This protein binds this small molecule.
Small molecule (SMILES): N[C@@H](CCCC[NH3+])C(=O)O

Binding-site contacts:
Ligand atom CA contacts residue HIS231 of chain 1.A at 3.8 Å.
Ligand atom N contacts residue HIS231 of chain 1.A at 4.0 Å.
Ligand atom CE contacts residue ASN111 of chain 1.A at 4.0 Å.
Ligand atom CG contacts residue LEU202 of chain 1.A at 4.2 Å (hydrophobic).
Ligand atom CG contacts residue ASN111 of chain 1.A at 4.1 Å.
Ligand atom OXT contacts residue ASP226 of chain 1.A at 4.5 Å.
Ligand atom CB contacts residue LEU202 of chain 1.A at 3.6 Å (hydrophobic).
Ligand atom CG contacts residue PHE130 of chain 1.A at 4.5 Å (hydrophobic).
Ligand atom O contacts residue VAL1 of chain 1.L at 3.8 Å.
Ligand atom NZ contacts residue PHE130 of chain 1.A at 3.9 Å.
Ligand atom CB contacts residue ASN112 of chain 1.A at 4.5 Å.
Ligand atom O contacts residue ASN112 of chain 1.A at 2.9 Å (h-bond).
Ligand atom C contacts residue ASN112 of chain 1.A at 3.8 Å.
Ligand atom CD contacts residue ASN111 of chain 1.A at 4.2 Å.
Ligand atom CG contacts residue VAL1 of chain 1.L at 4.1 Å (hydrophobic).
Ligand atom C contacts residue HIS231 of chain 1.A at 3.6 Å.
Ligand atom NZ contacts residue ASN111 of chain 1.A at 2.9 Å (h-bond).
Ligand atom OXT contacts residue HIS231 of chain 1.A at 3.5 Å.
Ligand atom CA contacts residue LEU202 of chain 1.A at 4.4 Å (hydrophobic).
Ligand atom CD contacts residue LEU202 of chain 1.A at 3.8 Å (hydrophobic).
Ligand atom CA contacts residue ARG203 of chain 1.A at 4.2 Å.
Ligand atom CA contacts residue VAL1 of chain 1.L at 2.4 Å (hydrophobic).
Ligand atom O contacts residue HIS231 of chain 1.A at 3.9 Å.
Ligand atom CA contacts residue ASN112 of chain 1.A at 4.1 Å.
Ligand atom C contacts residue VAL1 of chain 1.L at 3.6 Å (hydrophobic).
Ligand atom CE contacts residue PHE130 of chain 1.A at 4.5 Å (hydrophobic).
Ligand atom N contacts residue LEU202 of chain 1.A at 4.4 Å.
Ligand atom N contacts residue VAL1 of chain 1.L at 1.3 Å.
Ligand atom CB contacts residue ARG203 of chain 1.A at 4.4 Å.
Ligand atom CD contacts residue PHE130 of chain 1.A at 3.9 Å (hydrophobic).
Ligand atom N contacts residue ASN112 of chain 1.A at 3.2 Å (h-bond).
Ligand atom CG contacts residue ASN112 of chain 1.A at 3.8 Å.
Ligand atom CB contacts residue VAL1 of chain 1.L at 3.4 Å (hydrophobic).

Sequence of chain 1.A:
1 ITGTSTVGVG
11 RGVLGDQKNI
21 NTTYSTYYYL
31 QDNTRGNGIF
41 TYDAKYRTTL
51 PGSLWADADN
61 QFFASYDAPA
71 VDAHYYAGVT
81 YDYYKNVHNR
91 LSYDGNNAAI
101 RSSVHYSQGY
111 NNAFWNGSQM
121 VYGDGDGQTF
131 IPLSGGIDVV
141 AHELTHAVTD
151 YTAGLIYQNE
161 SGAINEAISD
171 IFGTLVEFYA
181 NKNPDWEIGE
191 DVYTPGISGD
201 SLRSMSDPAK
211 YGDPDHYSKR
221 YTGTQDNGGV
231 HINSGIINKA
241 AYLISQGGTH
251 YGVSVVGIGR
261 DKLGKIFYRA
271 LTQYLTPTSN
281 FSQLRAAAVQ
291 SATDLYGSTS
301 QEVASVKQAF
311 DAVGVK